A small-molecule ligand and the protein it binds are described below.
Small molecule (SMILES): CC(=O)N[C@@H]1[C@@H](O)[C@H](O)[C@@H](CO)O[C@H]1O

Sequence of chain 1.A:
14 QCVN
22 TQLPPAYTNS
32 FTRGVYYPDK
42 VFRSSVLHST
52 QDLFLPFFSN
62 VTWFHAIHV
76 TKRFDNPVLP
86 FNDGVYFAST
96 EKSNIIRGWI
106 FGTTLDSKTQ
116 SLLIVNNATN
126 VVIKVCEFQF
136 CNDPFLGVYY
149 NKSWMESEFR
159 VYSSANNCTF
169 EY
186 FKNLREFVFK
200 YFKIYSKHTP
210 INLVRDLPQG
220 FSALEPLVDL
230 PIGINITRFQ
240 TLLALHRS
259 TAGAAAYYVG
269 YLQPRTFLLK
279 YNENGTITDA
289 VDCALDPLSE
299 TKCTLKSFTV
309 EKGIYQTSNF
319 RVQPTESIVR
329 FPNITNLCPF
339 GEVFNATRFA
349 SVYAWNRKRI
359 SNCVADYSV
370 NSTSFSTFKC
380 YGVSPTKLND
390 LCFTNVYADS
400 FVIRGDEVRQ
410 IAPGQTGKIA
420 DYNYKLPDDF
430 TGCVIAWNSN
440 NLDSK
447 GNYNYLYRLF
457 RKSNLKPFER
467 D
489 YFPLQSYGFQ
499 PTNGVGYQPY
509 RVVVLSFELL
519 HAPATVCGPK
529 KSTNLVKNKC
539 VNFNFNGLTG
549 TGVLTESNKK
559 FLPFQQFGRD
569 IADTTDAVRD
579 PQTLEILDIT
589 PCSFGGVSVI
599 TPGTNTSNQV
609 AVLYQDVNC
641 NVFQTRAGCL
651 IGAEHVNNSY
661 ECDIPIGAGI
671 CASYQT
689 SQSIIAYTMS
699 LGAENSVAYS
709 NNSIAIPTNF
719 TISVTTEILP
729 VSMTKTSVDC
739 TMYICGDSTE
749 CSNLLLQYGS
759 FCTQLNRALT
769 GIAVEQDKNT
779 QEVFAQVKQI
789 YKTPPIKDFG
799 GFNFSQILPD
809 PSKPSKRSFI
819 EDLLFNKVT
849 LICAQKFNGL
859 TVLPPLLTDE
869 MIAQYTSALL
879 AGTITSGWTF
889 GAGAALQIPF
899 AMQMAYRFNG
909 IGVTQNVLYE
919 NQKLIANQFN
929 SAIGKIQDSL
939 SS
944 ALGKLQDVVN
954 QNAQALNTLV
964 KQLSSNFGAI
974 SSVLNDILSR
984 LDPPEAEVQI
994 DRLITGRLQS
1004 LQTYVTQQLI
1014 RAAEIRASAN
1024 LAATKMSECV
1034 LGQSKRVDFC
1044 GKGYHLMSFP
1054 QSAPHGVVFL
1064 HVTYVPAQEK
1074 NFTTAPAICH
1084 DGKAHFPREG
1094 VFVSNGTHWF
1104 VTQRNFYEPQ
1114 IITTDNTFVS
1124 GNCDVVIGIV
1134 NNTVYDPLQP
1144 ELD

Binding-site contacts:
Ligand atom C3 contacts residue ASN603 of chain 1.A at 3.8 Å.
Ligand atom C4 contacts residue ASN603 of chain 1.A at 4.2 Å.
Ligand atom C8 contacts residue ASN603 of chain 1.A at 4.2 Å.
Ligand atom C5 contacts residue ASN603 of chain 1.A at 3.6 Å.
Ligand atom C2 contacts residue ASN603 of chain 1.A at 2.5 Å.
Ligand atom C8 contacts residue THR604 of chain 1.A at 3.9 Å.
Ligand atom C7 contacts residue ASN603 of chain 1.A at 3.3 Å.
Ligand atom O5 contacts residue ASN603 of chain 1.A at 2.4 Å (h-bond).
Ligand atom C7 contacts residue THR604 of chain 1.A at 3.9 Å.
Ligand atom O7 contacts residue THR604 of chain 1.A at 4.5 Å.
Ligand atom N2 contacts residue THR604 of chain 1.A at 4.0 Å.
Ligand atom N2 contacts residue ASN603 of chain 1.A at 2.9 Å (h-bond).
Ligand atom C1 contacts residue ASN603 of chain 1.A at 1.4 Å.
Ligand atom O7 contacts residue ASN603 of chain 1.A at 3.1 Å (h-bond).